This small molecule binds to this protein.
Small molecule (SMILES): CC(=O)N[C@@H]1[C@@H](O)[C@H](O)[C@@H](CO)O[C@H]1O

Binding-site contacts:
Ligand atom O5 contacts residue ASN500 of chain 1.A at 2.8 Å (h-bond).
Ligand atom O3 contacts residue ASN496 of chain 1.A at 4.3 Å.
Ligand atom C6 contacts residue ASN500 of chain 1.A at 4.1 Å.
Ligand atom C4 contacts residue ASN500 of chain 1.A at 3.9 Å.
Ligand atom C3 contacts residue ASN500 of chain 1.A at 4.5 Å.
Ligand atom C5 contacts residue ASN500 of chain 1.A at 3.8 Å.
Ligand atom C2 contacts residue ASN500 of chain 1.A at 3.9 Å.
Ligand atom C1 contacts residue ASN500 of chain 1.A at 2.5 Å.

Sequence of chain 1.A:
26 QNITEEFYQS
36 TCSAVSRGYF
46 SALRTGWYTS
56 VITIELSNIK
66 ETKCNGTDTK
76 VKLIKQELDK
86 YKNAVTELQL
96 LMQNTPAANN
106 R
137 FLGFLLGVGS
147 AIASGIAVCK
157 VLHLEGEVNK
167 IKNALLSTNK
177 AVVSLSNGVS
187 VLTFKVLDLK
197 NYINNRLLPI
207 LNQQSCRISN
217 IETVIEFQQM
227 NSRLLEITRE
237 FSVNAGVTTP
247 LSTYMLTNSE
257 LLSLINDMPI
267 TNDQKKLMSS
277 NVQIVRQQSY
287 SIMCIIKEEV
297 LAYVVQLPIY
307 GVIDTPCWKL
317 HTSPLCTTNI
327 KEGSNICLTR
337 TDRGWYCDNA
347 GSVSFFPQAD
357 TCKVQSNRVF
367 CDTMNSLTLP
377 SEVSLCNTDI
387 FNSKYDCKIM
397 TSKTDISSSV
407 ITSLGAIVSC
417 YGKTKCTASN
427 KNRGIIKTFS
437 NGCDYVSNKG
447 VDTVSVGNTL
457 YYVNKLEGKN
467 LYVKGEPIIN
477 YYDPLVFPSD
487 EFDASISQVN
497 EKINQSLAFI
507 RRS